Binding-site contacts:
Ligand atom CB contacts residue MET67 of chain 1.A at 3.6 Å (hydrophobic).
Ligand atom O contacts residue TYR159 of chain 1.A at 2.6 Å (h-bond).
Ligand atom CB contacts residue GLU63 of chain 1.A at 3.5 Å.
Ligand atom O contacts residue LYS146 of chain 1.A at 2.7 Å (salt-bridge).
Ligand atom N contacts residue TYR171 of chain 1.A at 2.8 Å (h-bond).
Ligand atom O contacts residue TYR84 of chain 1.A at 3.3 Å (h-bond).
Ligand atom OXT contacts residue TYR84 of chain 1.A at 2.7 Å (h-bond).
Ligand atom CA contacts residue TYR7 of chain 1.A at 3.2 Å (hydrophobic).
Ligand atom C contacts residue TYR84 of chain 1.A at 3.3 Å (hydrophobic).
Ligand atom N contacts residue TYR99 of chain 1.A at 2.8 Å (h-bond).
Ligand atom OG contacts residue ASN66 of chain 1.A at 2.6 Å (h-bond).
Ligand atom CB contacts residue LEU166 of chain 1.D at 3.6 Å (hydrophobic).
Ligand atom N contacts residue GLU63 of chain 1.A at 2.9 Å (salt-bridge).
Ligand atom CG contacts residue GLU63 of chain 1.A at 3.4 Å.
Ligand atom CE contacts residue GLN155 of chain 1.A at 3.3 Å.
Ligand atom CA contacts residue ASN66 of chain 1.A at 3.6 Å.
Ligand atom N contacts residue ASN77 of chain 1.A at 2.8 Å (h-bond).
Ligand atom CB contacts residue TRP167 of chain 1.A at 3.5 Å (hydrophobic).
Ligand atom OXT contacts residue THR143 of chain 1.A at 2.7 Å (h-bond).
Ligand atom CG2 contacts residue SER70 of chain 1.A at 3.3 Å.
Ligand atom N contacts residue TYR7 of chain 1.A at 2.9 Å (h-bond).
Ligand atom C contacts residue ASN77 of chain 1.A at 3.4 Å.
Ligand atom O contacts residue ASN66 of chain 1.A at 3.0 Å (h-bond).
Ligand atom N contacts residue TYR7 of chain 1.A at 3.3 Å (h-bond).
Ligand atom O contacts residue TRP147 of chain 1.A at 2.9 Å (h-bond).
Ligand atom OXT contacts residue LYS146 of chain 1.A at 3.5 Å.
Ligand atom CA contacts residue TYR171 of chain 1.A at 3.5 Å (hydrophobic).
Ligand atom CB contacts residue TYR99 of chain 1.A at 3.4 Å (hydrophobic).
Ligand atom C contacts residue THR143 of chain 1.A at 3.6 Å.
Ligand atom OG contacts residue LEU166 of chain 1.D at 3.3 Å.
Ligand atom CA contacts residue TYR99 of chain 1.A at 3.4 Å (hydrophobic).
Ligand atom O contacts residue TYR7 of chain 1.A at 3.5 Å.
Ligand atom OG contacts residue GLU63 of chain 1.A at 3.1 Å (salt-bridge).
Ligand atom CD1 contacts residue GLU63 of chain 1.A at 3.2 Å.
Ligand atom C contacts residue TYR7 of chain 1.A at 3.2 Å (hydrophobic).
Ligand atom CB contacts residue ASN66 of chain 1.A at 3.6 Å.
Ligand atom OG contacts residue MET67 of chain 1.A at 3.4 Å.
Ligand atom C contacts residue TYR99 of chain 1.A at 3.6 Å (hydrophobic).
Ligand atom CA contacts residue TYR159 of chain 1.A at 3.5 Å (hydrophobic).
Ligand atom CA contacts residue ASN77 of chain 1.A at 3.1 Å.

Sequence of chain 1.D:
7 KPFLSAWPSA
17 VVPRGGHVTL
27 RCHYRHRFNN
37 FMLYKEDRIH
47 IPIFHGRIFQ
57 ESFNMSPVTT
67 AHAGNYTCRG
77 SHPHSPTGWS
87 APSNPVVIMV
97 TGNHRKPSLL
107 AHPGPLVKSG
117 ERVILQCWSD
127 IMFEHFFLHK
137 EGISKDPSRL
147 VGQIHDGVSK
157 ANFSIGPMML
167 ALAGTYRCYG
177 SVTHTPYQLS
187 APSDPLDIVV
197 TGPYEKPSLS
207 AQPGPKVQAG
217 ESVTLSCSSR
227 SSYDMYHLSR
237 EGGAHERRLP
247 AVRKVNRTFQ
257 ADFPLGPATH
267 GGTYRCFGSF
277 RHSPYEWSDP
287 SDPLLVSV

Sequence of chain 1.A:
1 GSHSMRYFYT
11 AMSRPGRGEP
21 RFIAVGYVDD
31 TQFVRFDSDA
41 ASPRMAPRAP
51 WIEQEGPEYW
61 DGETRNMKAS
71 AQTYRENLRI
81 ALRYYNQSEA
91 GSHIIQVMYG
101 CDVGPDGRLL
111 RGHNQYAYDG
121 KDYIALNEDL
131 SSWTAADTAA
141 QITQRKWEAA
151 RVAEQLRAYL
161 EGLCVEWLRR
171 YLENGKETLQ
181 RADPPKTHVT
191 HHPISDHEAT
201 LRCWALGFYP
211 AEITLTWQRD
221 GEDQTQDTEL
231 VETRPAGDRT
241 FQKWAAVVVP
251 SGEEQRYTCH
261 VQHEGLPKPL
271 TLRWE

This protein binds this small molecule.
Small molecule (SMILES): CC(C)C[C@H](N)C(=O)N[C@@H](CO)C(=O)N[C@@H](CO)C(=O)N1CCC[C@H]1C(=O)N[C@H](C(=O)N[C@H](C(=O)N[C@@H](CCCCN)C(=O)N[C@@H](CO)C(=O)N[C@@H](Cc1ccccc1)C(=O)O)[C@@H](C)O)C(C)C